Sequence of chain 1.B:
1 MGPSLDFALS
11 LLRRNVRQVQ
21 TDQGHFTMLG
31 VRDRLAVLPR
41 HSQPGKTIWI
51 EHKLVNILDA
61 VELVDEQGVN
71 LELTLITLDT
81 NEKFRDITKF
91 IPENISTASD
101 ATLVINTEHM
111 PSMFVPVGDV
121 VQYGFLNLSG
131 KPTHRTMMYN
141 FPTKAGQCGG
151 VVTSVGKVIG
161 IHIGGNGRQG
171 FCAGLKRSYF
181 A

Binding-site contacts:
Ligand atom O23 contacts residue GLY146 of chain 1.B at 2.9 Å (h-bond).
Ligand atom O23 contacts residue ALA145 of chain 1.B at 3.2 Å.
Ligand atom F1 contacts residue LYS131 of chain 1.B at 3.2 Å.
Ligand atom O60 contacts residue LEU128 of chain 1.B at 3.5 Å.
Ligand atom C13 contacts residue CYS148 of chain 1.B at 2.8 Å (hydrophobic).
Ligand atom O18 contacts residue HIS162 of chain 1.B at 2.6 Å (h-bond).
Ligand atom C07 contacts residue LEU128 of chain 1.B at 3.5 Å (hydrophobic).
Ligand atom C02 contacts residue SER129 of chain 1.B at 3.3 Å.
Ligand atom N17 contacts residue THR143 of chain 1.B at 2.8 Å (h-bond).
Ligand atom N58 contacts residue GLY165 of chain 1.B at 3.2 Å (h-bond).
Ligand atom C09 contacts residue ARG40 of chain 1.B at 3.6 Å.
Ligand atom C07 contacts residue HIS41 of chain 1.B at 3.2 Å.
Ligand atom C20 contacts residue HIS41 of chain 1.B at 3.4 Å.
Ligand atom O60 contacts residue SER129 of chain 1.B at 2.9 Å (h-bond).
Ligand atom O18 contacts residue GLY165 of chain 1.B at 3.3 Å (h-bond).
Ligand atom C19 contacts residue CYS148 of chain 1.B at 1.8 Å (hydrophobic).
Ligand atom N17 contacts residue LYS144 of chain 1.B at 3.5 Å.
Ligand atom C08 contacts residue GLU72 of chain 1.B at 3.5 Å.
Ligand atom O18 contacts residue GLY164 of chain 1.B at 3.1 Å.
Ligand atom N5 contacts residue ASN166 of chain 1.B at 3.5 Å (h-bond).
Ligand atom N12 contacts residue CYS148 of chain 1.B at 3.0 Å (h-bond).
Ligand atom F1 contacts residue ARG40 of chain 1.B at 3.0 Å.
Ligand atom N5 contacts residue GLY165 of chain 1.B at 3.2 Å.
Ligand atom C16 contacts residue GLY165 of chain 1.B at 3.3 Å.
Ligand atom C2 contacts residue ASN127 of chain 1.B at 3.5 Å.
Ligand atom O4 contacts residue ASN166 of chain 1.B at 3.5 Å.
Ligand atom C57 contacts residue SER129 of chain 1.B at 3.2 Å.
Ligand atom O4 contacts residue PHE171 of chain 1.B at 3.2 Å.
Ligand atom C16 contacts residue GLY164 of chain 1.B at 3.5 Å.
Ligand atom C59 contacts residue LEU128 of chain 1.B at 3.5 Å (hydrophobic).
Ligand atom C20 contacts residue CYS148 of chain 1.B at 2.8 Å (hydrophobic).
Ligand atom C53 contacts residue GLN23 of chain 1.B at 3.3 Å.
Ligand atom O03 contacts residue GLY165 of chain 1.B at 3.0 Å (h-bond).
Ligand atom O18 contacts residue THR143 of chain 1.B at 2.9 Å (h-bond).
Ligand atom C14 contacts residue CYS148 of chain 1.B at 3.2 Å (hydrophobic).
Ligand atom N12 contacts residue ILE163 of chain 1.B at 3.3 Å (h-bond).
Ligand atom O60 contacts residue ASN127 of chain 1.B at 3.5 Å (h-bond).
Ligand atom C16 contacts residue THR143 of chain 1.B at 3.5 Å.
Ligand atom O03 contacts residue GLY164 of chain 1.B at 3.2 Å.
Ligand atom C82 contacts residue SER129 of chain 1.B at 3.0 Å.

This small molecule binds to this protein.
Small molecule (SMILES): CCOC(=O)CC[C@H](C[C@@H]1CCNC1=O)NC(=O)[C@@H](CC(=O)[C@@H](NC(=O)c1cc(C)on1)C(C)C)Cc1ccc(F)cc1